Sequence of chain 1.A:
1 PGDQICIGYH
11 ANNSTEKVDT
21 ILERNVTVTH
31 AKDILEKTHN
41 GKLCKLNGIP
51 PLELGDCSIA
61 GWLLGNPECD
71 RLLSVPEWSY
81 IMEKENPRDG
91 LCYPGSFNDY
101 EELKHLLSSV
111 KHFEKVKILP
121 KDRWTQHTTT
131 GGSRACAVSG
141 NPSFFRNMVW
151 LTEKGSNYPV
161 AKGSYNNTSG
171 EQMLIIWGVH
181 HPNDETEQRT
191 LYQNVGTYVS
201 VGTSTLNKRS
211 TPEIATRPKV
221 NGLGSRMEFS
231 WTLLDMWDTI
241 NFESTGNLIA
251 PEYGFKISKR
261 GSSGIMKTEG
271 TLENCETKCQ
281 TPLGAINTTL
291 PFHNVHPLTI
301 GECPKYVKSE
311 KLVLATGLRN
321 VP

Binding-site contacts:
Ligand atom N2 contacts residue TRP237 of chain 1.A at 4.4 Å.
Ligand atom C6 contacts residue THR168 of chain 1.A at 4.2 Å.
Ligand atom C1 contacts residue ASN166 of chain 1.A at 1.4 Å.
Ligand atom C4 contacts residue TRP237 of chain 1.A at 3.7 Å (hydrophobic).
Ligand atom C3 contacts residue ASN166 of chain 1.A at 3.7 Å.
Ligand atom N2 contacts residue THR239 of chain 1.A at 4.3 Å.
Ligand atom C5 contacts residue ASN166 of chain 1.A at 3.6 Å.
Ligand atom O6 contacts residue TRP237 of chain 1.A at 4.5 Å.
Ligand atom C3 contacts residue TRP237 of chain 1.A at 4.5 Å (hydrophobic).
Ligand atom O5 contacts residue ASN166 of chain 1.A at 2.4 Å (h-bond).
Ligand atom C7 contacts residue ASN166 of chain 1.A at 3.7 Å.
Ligand atom O6 contacts residue THR168 of chain 1.A at 4.3 Å.
Ligand atom C8 contacts residue THR239 of chain 1.A at 4.2 Å.
Ligand atom O4 contacts residue TRP237 of chain 1.A at 4.0 Å.
Ligand atom O3 contacts residue TRP237 of chain 1.A at 3.8 Å.
Ligand atom O5 contacts residue THR168 of chain 1.A at 3.7 Å.
Ligand atom C6 contacts residue TRP237 of chain 1.A at 3.5 Å (hydrophobic).
Ligand atom C2 contacts residue ASN166 of chain 1.A at 2.4 Å.
Ligand atom C5 contacts residue TRP237 of chain 1.A at 3.9 Å (hydrophobic).
Ligand atom C1 contacts residue TRP237 of chain 1.A at 4.0 Å (hydrophobic).
Ligand atom N2 contacts residue ASN166 of chain 1.A at 2.8 Å (h-bond).
Ligand atom C4 contacts residue ASN166 of chain 1.A at 4.2 Å.
Ligand atom O5 contacts residue TRP237 of chain 1.A at 3.8 Å.
Ligand atom O7 contacts residue ASN166 of chain 1.A at 4.2 Å.

A protein and the small-molecule ligand that binds it are described below.
Small molecule (SMILES): CC(=O)N[C@H]1[C@H](O[C@H]2[C@H](O)[C@@H](NC(C)=O)CO[C@@H]2CO)O[C@H](CO)[C@@H](O)[C@@H]1O